Binding-site contacts:
Ligand atom C5 contacts residue GLY160 of chain 1.A at 3.5 Å.
Ligand atom C2 contacts residue GLY134 of chain 1.A at 4.0 Å.
Ligand atom O2 contacts residue TYR169 of chain 1.A at 3.4 Å.
Ligand atom C4 contacts residue GLY135 of chain 1.A at 4.0 Å.
Ligand atom C7 contacts residue GLY160 of chain 1.A at 4.0 Å.
Ligand atom C contacts residue ASN162 of chain 1.A at 3.8 Å.
Ligand atom C4 contacts residue ALA159 of chain 1.A at 4.2 Å (hydrophobic).
Ligand atom CL contacts residue THR223 of chain 1.A at 4.3 Å.
Ligand atom O contacts residue ASN161 of chain 1.A at 2.9 Å (h-bond).
Ligand atom C5 contacts residue ALA159 of chain 1.A at 4.3 Å (hydrophobic).
Ligand atom C4 contacts residue ALA158 of chain 1.A at 4.2 Å (hydrophobic).
Ligand atom C5 contacts residue ALA158 of chain 1.A at 3.8 Å (hydrophobic).
Ligand atom C6 contacts residue GLY160 of chain 1.A at 3.8 Å.
Ligand atom C2 contacts residue GLY160 of chain 1.A at 3.9 Å.
Ligand atom CL contacts residue GLY134 of chain 1.A at 4.3 Å.
Ligand atom C4 contacts residue LEU133 of chain 1.A at 4.2 Å (hydrophobic).
Ligand atom C3 contacts residue GLY134 of chain 1.A at 3.7 Å.
Ligand atom CL contacts residue SER224 of chain 1.A at 3.3 Å.
Ligand atom C6 contacts residue GLY134 of chain 1.A at 3.8 Å.
Ligand atom C6 contacts residue ALA158 of chain 1.A at 4.3 Å (hydrophobic).
Ligand atom C4 contacts residue GLY134 of chain 1.A at 3.6 Å.
Ligand atom C4 contacts residue GLY160 of chain 1.A at 3.5 Å.
Ligand atom C3 contacts residue TYR169 of chain 1.A at 4.0 Å (hydrophobic).
Ligand atom O contacts residue GLY160 of chain 1.A at 4.0 Å.
Ligand atom C contacts residue ASN161 of chain 1.A at 3.9 Å.
Ligand atom C3 contacts residue GLY135 of chain 1.A at 3.8 Å.
Ligand atom O1 contacts residue ASN161 of chain 1.A at 4.0 Å.
Ligand atom CL contacts residue ASN161 of chain 1.A at 4.1 Å.
Ligand atom C6 contacts residue LEU133 of chain 1.A at 3.8 Å (hydrophobic).
Ligand atom CL contacts residue ALA158 of chain 1.A at 3.7 Å.
Ligand atom C3 contacts residue GLY160 of chain 1.A at 3.7 Å.
Ligand atom C7 contacts residue ASN161 of chain 1.A at 4.2 Å.
Ligand atom C5 contacts residue GLY134 of chain 1.A at 3.6 Å.
Ligand atom C5 contacts residue LEU133 of chain 1.A at 3.5 Å (hydrophobic).
Ligand atom CL contacts residue LEU133 of chain 1.A at 3.7 Å.
Ligand atom O contacts residue ASN162 of chain 1.A at 2.9 Å (h-bond).
Ligand atom CL contacts residue SER132 of chain 1.A at 3.9 Å.
Ligand atom C1 contacts residue ASN162 of chain 1.A at 3.9 Å.
Ligand atom C7 contacts residue GLY134 of chain 1.A at 4.2 Å.
Ligand atom O2 contacts residue ASN162 of chain 1.A at 3.0 Å (h-bond).

A protein and the small-molecule ligand that binds it are described below.
Small molecule (SMILES): O=C(O)[C@H](O)c1cccc(Cl)c1

Sequence of chain 1.A:
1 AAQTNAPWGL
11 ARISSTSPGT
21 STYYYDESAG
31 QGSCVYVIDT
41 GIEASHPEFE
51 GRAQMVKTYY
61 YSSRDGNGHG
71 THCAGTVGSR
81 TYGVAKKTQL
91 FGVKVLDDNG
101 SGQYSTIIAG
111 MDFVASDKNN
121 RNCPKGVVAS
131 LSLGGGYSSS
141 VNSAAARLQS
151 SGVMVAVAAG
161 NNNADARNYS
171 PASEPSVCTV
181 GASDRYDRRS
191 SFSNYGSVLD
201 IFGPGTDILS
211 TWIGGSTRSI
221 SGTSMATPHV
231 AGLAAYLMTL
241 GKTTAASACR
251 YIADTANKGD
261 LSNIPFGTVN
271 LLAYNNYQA